Sequence of chain 1.F:
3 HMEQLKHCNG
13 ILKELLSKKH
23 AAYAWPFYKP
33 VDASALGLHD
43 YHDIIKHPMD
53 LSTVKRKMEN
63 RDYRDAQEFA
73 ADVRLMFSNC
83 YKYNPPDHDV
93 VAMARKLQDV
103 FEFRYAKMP

The protein below binds the small molecule below.
Small molecule (SMILES): CCNC(=O)c1cc2c(-c3cc(C(C)(C)O)ccc3Oc3c(C)cc(F)cc3C)cn(C)c(=O)c2[nH]1

Binding-site contacts:
Ligand atom C11 contacts residue LEU38 of chain 1.F at 3.8 Å (hydrophobic).
Ligand atom C2 contacts residue ASN86 of chain 1.F at 3.6 Å.
Ligand atom C4 contacts residue LEU38 of chain 1.F at 3.6 Å (hydrophobic).
Ligand atom C1 contacts residue ASN86 of chain 1.F at 3.7 Å.
Ligand atom C8 contacts residue VAL92 of chain 1.F at 3.8 Å (hydrophobic).
Ligand atom N1 contacts residue VAL33 of chain 1.F at 3.6 Å.
Ligand atom C8 contacts residue PHE29 of chain 1.F at 3.7 Å (hydrophobic).
Ligand atom N1 contacts residue VAL92 of chain 1.F at 3.5 Å.
Ligand atom C contacts residue ASN86 of chain 1.F at 3.6 Å.
Ligand atom C7 contacts residue PRO28 of chain 1.F at 3.8 Å (hydrophobic).
Ligand atom C8 contacts residue PRO28 of chain 1.F at 3.6 Å (hydrophobic).
Ligand atom C9 contacts residue VAL92 of chain 1.F at 3.7 Å (hydrophobic).
Ligand atom C14 contacts residue TRP27 of chain 1.F at 3.8 Å (hydrophobic).
Ligand atom O3 contacts residue VAL33 of chain 1.F at 3.9 Å.
Ligand atom C10 contacts residue ASN86 of chain 1.F at 3.9 Å.
Ligand atom C8 contacts residue VAL33 of chain 1.F at 3.7 Å (hydrophobic).
Ligand atom C12 contacts residue LEU38 of chain 1.F at 3.6 Å (hydrophobic).
Ligand atom O1 contacts residue ASN86 of chain 1.F at 2.8 Å (h-bond).
Ligand atom C19 contacts residue PRO28 of chain 1.F at 3.7 Å (hydrophobic).
Ligand atom O contacts residue LEU40 of chain 1.F at 3.5 Å.
Ligand atom C19 contacts residue VAL92 of chain 1.F at 3.9 Å (hydrophobic).
Ligand atom C9 contacts residue ASN86 of chain 1.F at 3.7 Å.
Ligand atom O1 contacts residue VAL92 of chain 1.F at 3.9 Å.
Ligand atom O3 contacts residue ASP34 of chain 1.F at 3.0 Å (salt-bridge).
Ligand atom C2 contacts residue HIS90 of chain 1.F at 3.9 Å.
Ligand atom C7 contacts residue VAL92 of chain 1.F at 3.9 Å (hydrophobic).
Ligand atom C13 contacts residue LEU38 of chain 1.F at 3.9 Å (hydrophobic).
Ligand atom N contacts residue TYR85 of chain 1.F at 3.8 Å.
Ligand atom O1 contacts residue CYS82 of chain 1.F at 3.8 Å.
Ligand atom C27 contacts residue ASP34 of chain 1.F at 3.7 Å.
Ligand atom C19 contacts residue TRP27 of chain 1.F at 3.7 Å (hydrophobic).
Ligand atom O3 contacts residue PRO32 of chain 1.F at 3.7 Å.
Ligand atom N2 contacts residue ASN86 of chain 1.F at 2.8 Å (h-bond).
Ligand atom C7 contacts residue VAL33 of chain 1.F at 3.8 Å (hydrophobic).
Ligand atom C contacts residue TYR85 of chain 1.F at 3.9 Å (hydrophobic).
Ligand atom C24 contacts residue LEU38 of chain 1.F at 3.9 Å (hydrophobic).
Ligand atom C3 contacts residue ASN86 of chain 1.F at 3.6 Å.
Ligand atom C2 contacts residue LEU40 of chain 1.F at 3.9 Å (hydrophobic).
Ligand atom C15 contacts residue TRP27 of chain 1.F at 3.7 Å (hydrophobic).
Ligand atom N contacts residue ASN86 of chain 1.F at 2.8 Å (h-bond).